Sequence of chain 1.B:
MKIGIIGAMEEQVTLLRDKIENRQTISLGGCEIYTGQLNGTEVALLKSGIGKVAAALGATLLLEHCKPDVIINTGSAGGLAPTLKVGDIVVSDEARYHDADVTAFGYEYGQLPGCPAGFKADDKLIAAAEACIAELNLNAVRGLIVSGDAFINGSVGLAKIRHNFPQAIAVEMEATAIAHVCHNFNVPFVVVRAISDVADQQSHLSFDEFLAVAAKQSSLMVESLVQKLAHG

Sequence of chain 1.A:
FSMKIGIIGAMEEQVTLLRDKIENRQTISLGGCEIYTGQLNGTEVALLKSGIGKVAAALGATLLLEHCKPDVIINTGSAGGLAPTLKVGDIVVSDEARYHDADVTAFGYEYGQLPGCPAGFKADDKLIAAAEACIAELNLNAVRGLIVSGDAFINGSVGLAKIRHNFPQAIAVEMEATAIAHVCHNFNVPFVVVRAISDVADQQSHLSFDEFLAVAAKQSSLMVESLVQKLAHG

Binding-site contacts:
Ligand atom C5 contacts residue ADE1 of chain 1.D at 3.9 Å.
Ligand atom C2 contacts residue GLU182 of chain 1.A at 4.2 Å.
Ligand atom C4 contacts residue GLN22 of chain 1.A at 4.1 Å.
Ligand atom C3 contacts residue ILE60 of chain 1.A at 4.2 Å (hydrophobic).
Ligand atom O2 contacts residue GLU182 of chain 1.A at 3.5 Å.
Ligand atom S contacts residue PHE161 of chain 1.A at 3.9 Å.
Ligand atom O2 contacts residue ARG203 of chain 1.A at 3.4 Å (salt-bridge).
Ligand atom C1 contacts residue ARG203 of chain 1.A at 3.6 Å.
Ligand atom CS contacts residue MET19 of chain 1.A at 4.2 Å (hydrophobic).
Ligand atom C3 contacts residue GLU184 of chain 1.A at 3.2 Å.
Ligand atom C2 contacts residue ARG203 of chain 1.A at 4.1 Å.
Ligand atom O1 contacts residue SER86 of chain 1.A at 3.7 Å.
Ligand atom C2 contacts residue MET183 of chain 1.A at 3.7 Å (hydrophobic).
Ligand atom O3 contacts residue ILE60 of chain 1.A at 3.5 Å.
Ligand atom O2 contacts residue GLU184 of chain 1.A at 2.6 Å (salt-bridge).
Ligand atom O2 contacts residue MET183 of chain 1.A at 2.8 Å (h-bond).
Ligand atom C5 contacts residue PHE217 of chain 1.A at 3.8 Å (hydrophobic).
Ligand atom C3 contacts residue MET183 of chain 1.A at 3.8 Å (hydrophobic).
Ligand atom CS contacts residue ILE60 of chain 1.A at 3.8 Å (hydrophobic).
Ligand atom O1 contacts residue GLU184 of chain 1.A at 3.5 Å (salt-bridge).
Ligand atom C5 contacts residue MET183 of chain 1.A at 3.9 Å (hydrophobic).
Ligand atom O1 contacts residue ARG203 of chain 1.A at 3.0 Å (salt-bridge).
Ligand atom S contacts residue ILE60 of chain 1.A at 4.2 Å.
Ligand atom O4 contacts residue ADE1 of chain 1.D at 3.6 Å.
Ligand atom CS contacts residue PHE217 of chain 1.A at 3.8 Å (hydrophobic).
Ligand atom O4 contacts residue GLN22 of chain 1.A at 3.1 Å (h-bond).
Ligand atom CS contacts residue PHE115 of chain 1.B at 3.8 Å (hydrophobic).
Ligand atom O3 contacts residue ALA18 of chain 1.A at 3.3 Å.
Ligand atom C1 contacts residue GLN22 of chain 1.A at 3.6 Å.
Ligand atom O4 contacts residue PHE217 of chain 1.A at 3.6 Å.
Ligand atom C1 contacts residue SER86 of chain 1.A at 3.7 Å.
Ligand atom C2 contacts residue ADE1 of chain 1.D at 3.6 Å.
Ligand atom C4 contacts residue PHE217 of chain 1.A at 4.0 Å (hydrophobic).
Ligand atom C5 contacts residue PHE161 of chain 1.A at 3.9 Å (hydrophobic).
Ligand atom O4 contacts residue SER86 of chain 1.A at 3.6 Å (h-bond).
Ligand atom O3 contacts residue GLU184 of chain 1.A at 2.6 Å (salt-bridge).
Ligand atom O1 contacts residue GLN22 of chain 1.A at 3.0 Å (h-bond).
Ligand atom S contacts residue MET183 of chain 1.A at 3.6 Å.
Ligand atom C1 contacts residue ADE1 of chain 1.D at 3.3 Å.
Ligand atom C2 contacts residue GLU184 of chain 1.A at 3.7 Å.

A protein and the small-molecule ligand that binds it are described below.
Small molecule (SMILES): CSC[C@H]1O[C@H](O)[C@H](O)[C@@H]1O